Binding-site contacts:
Ligand atom O6 contacts residue GLN49 of chain 1.C at 4.4 Å.
Ligand atom C8 contacts residue ASN46 of chain 1.C at 4.4 Å.
Ligand atom C5 contacts residue SER48 of chain 1.C at 3.8 Å.
Ligand atom N2 contacts residue ASN46 of chain 1.C at 2.9 Å (h-bond).
Ligand atom C2 contacts residue ASN46 of chain 1.C at 2.5 Å.
Ligand atom C1 contacts residue ASN46 of chain 1.C at 1.4 Å.
Ligand atom O5 contacts residue SER48 of chain 1.C at 3.5 Å.
Ligand atom C3 contacts residue ASN46 of chain 1.C at 3.8 Å.
Ligand atom C1 contacts residue SER48 of chain 1.C at 3.5 Å.
Ligand atom C5 contacts residue ASN46 of chain 1.C at 3.7 Å.
Ligand atom O5 contacts residue GLN49 of chain 1.C at 4.0 Å.
Ligand atom O5 contacts residue ASN46 of chain 1.C at 2.4 Å (h-bond).
Ligand atom O7 contacts residue ASN46 of chain 1.C at 4.4 Å.
Ligand atom C6 contacts residue SER48 of chain 1.C at 4.2 Å.
Ligand atom C7 contacts residue ASN46 of chain 1.C at 3.9 Å.
Ligand atom C4 contacts residue ASN46 of chain 1.C at 4.2 Å.

The small molecule below binds the protein below.
Small molecule (SMILES): CC(=O)N[C@@H]1[C@@H](O)[C@H](O)[C@@H](CO)O[C@H]1O

Sequence of chain 1.C:
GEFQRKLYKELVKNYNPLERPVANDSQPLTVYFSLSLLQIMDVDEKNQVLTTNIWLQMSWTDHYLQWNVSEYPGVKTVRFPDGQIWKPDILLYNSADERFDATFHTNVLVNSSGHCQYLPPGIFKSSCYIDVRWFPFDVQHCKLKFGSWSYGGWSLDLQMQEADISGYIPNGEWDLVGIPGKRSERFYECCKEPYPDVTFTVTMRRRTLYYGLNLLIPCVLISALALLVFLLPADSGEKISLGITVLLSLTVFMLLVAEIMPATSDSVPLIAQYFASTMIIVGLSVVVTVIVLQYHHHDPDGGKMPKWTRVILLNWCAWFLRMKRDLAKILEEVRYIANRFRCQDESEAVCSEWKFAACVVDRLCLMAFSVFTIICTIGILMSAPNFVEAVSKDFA